Sequence of chain 1.A:
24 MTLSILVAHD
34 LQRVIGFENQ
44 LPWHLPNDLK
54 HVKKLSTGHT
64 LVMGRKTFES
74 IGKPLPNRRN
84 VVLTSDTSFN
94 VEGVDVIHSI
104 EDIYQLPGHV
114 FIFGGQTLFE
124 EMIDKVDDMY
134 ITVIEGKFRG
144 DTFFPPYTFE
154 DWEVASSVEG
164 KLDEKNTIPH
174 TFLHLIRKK

The protein below binds the small molecule below.
Small molecule (SMILES): CCc1nc(N)nc(N)c1OCCCOc1ccccc1CCC(=O)O

Binding-site contacts:
Ligand atom N7 contacts residue NAP1 of chain 1.B at 3.3 Å (h-bond).
Ligand atom N7 contacts residue PHE116 of chain 1.A at 3.0 Å (h-bond).
Ligand atom C20 contacts residue NAP1 of chain 1.B at 3.7 Å.
Ligand atom C9 contacts residue LEU44 of chain 1.A at 3.5 Å (hydrophobic).
Ligand atom O26 contacts residue LEU44 of chain 1.A at 3.8 Å.
Ligand atom N2 contacts residue NAP1 of chain 1.B at 3.7 Å.
Ligand atom N2 contacts residue ALA31 of chain 1.A at 3.5 Å (h-bond).
Ligand atom C3 contacts residue VAL30 of chain 1.A at 3.7 Å (hydrophobic).
Ligand atom O11 contacts residue NAP1 of chain 1.B at 3.2 Å.
Ligand atom C10 contacts residue ASP51 of chain 1.A at 3.4 Å.
Ligand atom N2 contacts residue LEU29 of chain 1.A at 3.5 Å (h-bond).
Ligand atom C20 contacts residue SER73 of chain 1.A at 3.6 Å.
Ligand atom C14 contacts residue NAP1 of chain 1.B at 3.6 Å.
Ligand atom N8 contacts residue VAL55 of chain 1.A at 3.5 Å.
Ligand atom N8 contacts residue THR135 of chain 1.A at 3.6 Å (h-bond).
Ligand atom N4 contacts residue ASP51 of chain 1.A at 2.6 Å (salt-bridge).
Ligand atom C14 contacts residue THR70 of chain 1.A at 3.7 Å.
Ligand atom C6 contacts residue NAP1 of chain 1.B at 3.2 Å.
Ligand atom C3 contacts residue ASP51 of chain 1.A at 3.5 Å.
Ligand atom C1 contacts residue NAP1 of chain 1.B at 3.1 Å.
Ligand atom N8 contacts residue ALA31 of chain 1.A at 3.7 Å.
Ligand atom C5 contacts residue ASP51 of chain 1.A at 3.5 Å.
Ligand atom N7 contacts residue LEU29 of chain 1.A at 2.7 Å (h-bond).
Ligand atom C3 contacts residue VAL55 of chain 1.A at 3.4 Å (hydrophobic).
Ligand atom C13 contacts residue PHE116 of chain 1.A at 3.4 Å (hydrophobic).
Ligand atom O25 contacts residue LEU52 of chain 1.A at 3.7 Å.
Ligand atom N8 contacts residue VAL30 of chain 1.A at 3.5 Å (h-bond).
Ligand atom N4 contacts residue ALA31 of chain 1.A at 3.5 Å.
Ligand atom C3 contacts residue ALA31 of chain 1.A at 3.5 Å (hydrophobic).
Ligand atom C21 contacts residue LEU44 of chain 1.A at 3.7 Å (hydrophobic).
Ligand atom N8 contacts residue ASP51 of chain 1.A at 3.0 Å (salt-bridge).
Ligand atom N2 contacts residue VAL55 of chain 1.A at 3.9 Å.
Ligand atom N4 contacts residue VAL55 of chain 1.A at 3.5 Å.
Ligand atom C12 contacts residue PHE116 of chain 1.A at 3.3 Å (hydrophobic).
Ligand atom C13 contacts residue NAP1 of chain 1.B at 3.7 Å.
Ligand atom C1 contacts residue LEU29 of chain 1.A at 3.6 Å (hydrophobic).
Ligand atom N2 contacts residue VAL30 of chain 1.A at 3.4 Å.
Ligand atom C9 contacts residue ASP51 of chain 1.A at 3.4 Å.
Ligand atom C13 contacts residue THR70 of chain 1.A at 3.6 Å.
Ligand atom C21 contacts residue NAP1 of chain 1.B at 3.6 Å.